Binding-site contacts:
Ligand atom N6 contacts residue ASP205 of chain 1.B at 3.1 Å (salt-bridge).
Ligand atom N7 contacts residue THR90 of chain 1.B at 3.5 Å.
Ligand atom O4' contacts residue THR89 of chain 1.B at 3.0 Å (h-bond).
Ligand atom O3' contacts residue GLU182 of chain 1.B at 3.2 Å (salt-bridge).
Ligand atom N1 contacts residue PHE160 of chain 1.B at 3.7 Å.
Ligand atom N7 contacts residue GLY91 of chain 1.B at 3.5 Å (h-bond).
Ligand atom C8 contacts residue SER204 of chain 1.B at 3.7 Å.
Ligand atom S5' contacts residue HIS5 of chain 1.C at 2.9 Å (h-bond).
Ligand atom C6 contacts residue VAL179 of chain 1.B at 3.8 Å (hydrophobic).
Ligand atom C5' contacts residue HIS5 of chain 1.C at 3.3 Å.
Ligand atom N7 contacts residue ASP205 of chain 1.B at 3.2 Å (salt-bridge).
Ligand atom O2' contacts residue MET181 of chain 1.B at 3.0 Å (h-bond).
Ligand atom C2' contacts residue MET181 of chain 1.B at 3.7 Å (hydrophobic).
Ligand atom C4' contacts residue SO41 of chain 1.F at 3.6 Å.
Ligand atom O3' contacts residue SO41 of chain 1.F at 3.1 Å (h-bond).
Ligand atom O2' contacts residue GLU182 of chain 1.B at 2.4 Å (salt-bridge).
Ligand atom C1' contacts residue THR89 of chain 1.B at 3.1 Å.
Ligand atom C8 contacts residue THR90 of chain 1.B at 3.5 Å.
Ligand atom N6 contacts residue GLU163 of chain 1.B at 3.8 Å.
Ligand atom N6 contacts residue VAL179 of chain 1.B at 3.8 Å.
Ligand atom O2' contacts residue ARG86 of chain 1.B at 3.3 Å (salt-bridge).
Ligand atom C6 contacts residue PHE160 of chain 1.B at 3.7 Å (hydrophobic).
Ligand atom C2 contacts residue PHE160 of chain 1.B at 3.5 Å (hydrophobic).
Ligand atom C1' contacts residue SO41 of chain 1.F at 3.4 Å.
Ligand atom N7 contacts residue SER204 of chain 1.B at 3.6 Å.
Ligand atom N3 contacts residue PHE160 of chain 1.B at 3.8 Å.
Ligand atom N1 contacts residue VAL179 of chain 1.B at 3.6 Å.
Ligand atom C8 contacts residue THR89 of chain 1.B at 3.5 Å.
Ligand atom O4' contacts residue SO41 of chain 1.F at 3.2 Å (h-bond).
Ligand atom CS contacts residue PHE160 of chain 1.B at 3.7 Å (hydrophobic).
Ligand atom S5' contacts residue ARG43 of chain 1.C at 3.6 Å.
Ligand atom O2' contacts residue GLU180 of chain 1.B at 3.4 Å.
Ligand atom N1 contacts residue GLU163 of chain 1.B at 3.0 Å (salt-bridge).
Ligand atom C2 contacts residue GLU163 of chain 1.B at 3.5 Å.
Ligand atom N3 contacts residue MET181 of chain 1.B at 3.5 Å.
Ligand atom C2' contacts residue GLU182 of chain 1.B at 3.7 Å.
Ligand atom O2' contacts residue SO41 of chain 1.F at 3.3 Å (h-bond).
Ligand atom C2' contacts residue SO41 of chain 1.F at 3.8 Å.
Ligand atom N3 contacts residue GLU180 of chain 1.B at 3.7 Å.
Ligand atom N9 contacts residue THR89 of chain 1.B at 3.5 Å (h-bond).

Sequence of chain 1.C:
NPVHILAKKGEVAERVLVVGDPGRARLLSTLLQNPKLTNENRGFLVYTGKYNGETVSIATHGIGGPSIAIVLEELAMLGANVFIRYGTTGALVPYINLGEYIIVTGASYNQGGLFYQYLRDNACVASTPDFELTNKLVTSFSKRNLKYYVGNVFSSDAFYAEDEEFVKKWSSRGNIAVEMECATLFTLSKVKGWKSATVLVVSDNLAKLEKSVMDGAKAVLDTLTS

Sequence of chain 1.B:
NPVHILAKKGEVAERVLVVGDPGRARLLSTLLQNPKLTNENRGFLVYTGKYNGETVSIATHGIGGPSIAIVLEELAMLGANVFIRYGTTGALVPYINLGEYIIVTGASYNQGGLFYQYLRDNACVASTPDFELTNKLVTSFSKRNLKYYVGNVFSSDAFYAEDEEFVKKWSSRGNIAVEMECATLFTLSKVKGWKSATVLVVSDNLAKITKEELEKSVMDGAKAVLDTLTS

A small-molecule ligand and the protein it binds are described below.
Small molecule (SMILES): CSC[C@H]1O[C@@H](n2cnc3c(N)ncnc32)[C@H](O)[C@@H]1O